Sequence of chain 1.A:
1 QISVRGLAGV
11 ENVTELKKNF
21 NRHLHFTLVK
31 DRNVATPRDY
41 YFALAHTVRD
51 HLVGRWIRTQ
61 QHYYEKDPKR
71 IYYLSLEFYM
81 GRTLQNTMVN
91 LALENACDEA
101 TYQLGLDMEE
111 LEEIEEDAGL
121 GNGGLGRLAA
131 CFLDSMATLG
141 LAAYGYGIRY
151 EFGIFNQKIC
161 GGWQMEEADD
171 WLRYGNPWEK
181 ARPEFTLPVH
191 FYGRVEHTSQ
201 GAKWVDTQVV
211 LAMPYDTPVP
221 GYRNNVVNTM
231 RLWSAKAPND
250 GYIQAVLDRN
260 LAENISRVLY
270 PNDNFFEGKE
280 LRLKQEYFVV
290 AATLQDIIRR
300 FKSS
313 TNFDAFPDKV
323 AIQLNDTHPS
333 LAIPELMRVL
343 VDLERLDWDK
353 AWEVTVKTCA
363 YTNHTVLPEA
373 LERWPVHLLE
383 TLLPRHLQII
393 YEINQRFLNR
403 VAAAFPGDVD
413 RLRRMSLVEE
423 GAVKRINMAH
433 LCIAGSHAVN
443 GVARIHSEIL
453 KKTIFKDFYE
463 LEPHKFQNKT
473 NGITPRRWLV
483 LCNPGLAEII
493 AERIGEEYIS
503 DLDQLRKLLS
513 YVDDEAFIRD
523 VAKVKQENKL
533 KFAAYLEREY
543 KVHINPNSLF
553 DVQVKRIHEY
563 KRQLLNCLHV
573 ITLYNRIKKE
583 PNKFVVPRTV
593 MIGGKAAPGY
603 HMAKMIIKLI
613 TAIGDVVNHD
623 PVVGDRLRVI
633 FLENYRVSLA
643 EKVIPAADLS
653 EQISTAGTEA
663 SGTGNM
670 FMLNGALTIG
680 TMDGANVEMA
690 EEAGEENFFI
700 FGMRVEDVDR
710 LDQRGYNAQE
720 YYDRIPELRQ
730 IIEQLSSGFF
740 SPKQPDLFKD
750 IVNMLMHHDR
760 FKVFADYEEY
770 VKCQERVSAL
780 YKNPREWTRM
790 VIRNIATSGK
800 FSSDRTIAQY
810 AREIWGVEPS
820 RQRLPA

Binding-site contacts:
Ligand atom C15 contacts residue ARG281 of chain 1.A at 3.5 Å.
Ligand atom C9 contacts residue HIS330 of chain 1.A at 3.8 Å.
Ligand atom C3' contacts residue GLU661 of chain 1.A at 3.4 Å.
Ligand atom C6' contacts residue ASN473 of chain 1.A at 3.3 Å.
Ligand atom O4' contacts residue SER663 of chain 1.A at 3.6 Å.
Ligand atom O4' contacts residue ASN473 of chain 1.A at 3.5 Å (h-bond).
Ligand atom C16 contacts residue ARG281 of chain 1.A at 3.6 Å.
Ligand atom C12 contacts residue ARG281 of chain 1.A at 3.8 Å.
Ligand atom O3 contacts residue GLY124 of chain 1.A at 3.5 Å (h-bond).
Ligand atom C11 contacts residue GLU77 of chain 1.A at 3.1 Å.
Ligand atom C6' contacts residue GLY124 of chain 1.A at 3.6 Å.
Ligand atom C4' contacts residue GLY664 of chain 1.A at 3.8 Å.
Ligand atom C2' contacts residue HIS366 of chain 1.A at 3.8 Å.
Ligand atom C14 contacts residue ARG281 of chain 1.A at 3.7 Å.
Ligand atom O3' contacts residue GLY664 of chain 1.A at 3.3 Å (h-bond).
Ligand atom O2' contacts residue GLU661 of chain 1.A at 3.1 Å (salt-bridge).
Ligand atom O3' contacts residue ALA662 of chain 1.A at 3.2 Å (h-bond).
Ligand atom C5' contacts residue LEU125 of chain 1.A at 3.7 Å (hydrophobic).
Ligand atom C14 contacts residue PHE275 of chain 1.A at 3.8 Å (hydrophobic).
Ligand atom C6 contacts residue ASP272 of chain 1.A at 3.7 Å.
Ligand atom O5' contacts residue LEU125 of chain 1.A at 3.5 Å (h-bond).
Ligand atom C6' contacts residue HIS366 of chain 1.A at 3.5 Å.
Ligand atom O4' contacts residue GLY664 of chain 1.A at 2.8 Å (h-bond).
Ligand atom C5' contacts residue GLY124 of chain 1.A at 3.6 Å.
Ligand atom O6' contacts residue ASN473 of chain 1.A at 2.9 Å (h-bond).
Ligand atom C13 contacts residue ARG281 of chain 1.A at 3.7 Å.
Ligand atom C13 contacts residue HIS330 of chain 1.A at 3.6 Å.
Ligand atom O3 contacts residue LEU125 of chain 1.A at 3.0 Å (h-bond).
Ligand atom O3' contacts residue GLU661 of chain 1.A at 2.8 Å (salt-bridge).
Ligand atom C2' contacts residue GLU661 of chain 1.A at 3.8 Å.
Ligand atom O6' contacts residue HIS366 of chain 1.A at 2.6 Å (h-bond).
Ligand atom C11 contacts residue ASN122 of chain 1.A at 3.8 Å.
Ligand atom C2 contacts residue LEU125 of chain 1.A at 3.5 Å (hydrophobic).
Ligand atom C14 contacts residue GLU374 of chain 1.A at 3.7 Å.
Ligand atom C7 contacts residue ASP272 of chain 1.A at 3.6 Å.
Ligand atom O5' contacts residue HIS366 of chain 1.A at 3.6 Å (h-bond).
Ligand atom C10 contacts residue GLU77 of chain 1.A at 3.3 Å.
Ligand atom O3' contacts residue SER663 of chain 1.A at 3.1 Å (h-bond).
Ligand atom O2' contacts residue TYR562 of chain 1.A at 3.1 Å (h-bond).
Ligand atom C17 contacts residue ASN271 of chain 1.A at 3.4 Å.

This protein binds this small molecule.
Small molecule (SMILES): O=C(COc1ccc(-c2ccccc2)cc1)N[C@@H]1O[C@H](CO)[C@@H](O)[C@H](O)[C@H]1O